The protein below binds the small molecule below.
Small molecule (SMILES): Cc1cc(CCCOc2c(C)cc(-c3noc(C(F)(F)F)n3)cc2C)on1

Sequence of chain 14.C:
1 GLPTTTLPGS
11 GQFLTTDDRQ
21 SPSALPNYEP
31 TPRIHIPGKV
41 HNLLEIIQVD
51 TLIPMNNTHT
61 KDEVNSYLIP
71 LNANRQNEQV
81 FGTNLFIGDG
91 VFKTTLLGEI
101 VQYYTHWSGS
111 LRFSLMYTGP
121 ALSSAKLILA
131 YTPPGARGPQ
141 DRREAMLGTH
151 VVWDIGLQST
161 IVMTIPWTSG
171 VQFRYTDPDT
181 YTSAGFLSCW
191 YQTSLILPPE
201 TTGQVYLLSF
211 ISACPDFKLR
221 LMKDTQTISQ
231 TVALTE

Sequence of chain 13.A:
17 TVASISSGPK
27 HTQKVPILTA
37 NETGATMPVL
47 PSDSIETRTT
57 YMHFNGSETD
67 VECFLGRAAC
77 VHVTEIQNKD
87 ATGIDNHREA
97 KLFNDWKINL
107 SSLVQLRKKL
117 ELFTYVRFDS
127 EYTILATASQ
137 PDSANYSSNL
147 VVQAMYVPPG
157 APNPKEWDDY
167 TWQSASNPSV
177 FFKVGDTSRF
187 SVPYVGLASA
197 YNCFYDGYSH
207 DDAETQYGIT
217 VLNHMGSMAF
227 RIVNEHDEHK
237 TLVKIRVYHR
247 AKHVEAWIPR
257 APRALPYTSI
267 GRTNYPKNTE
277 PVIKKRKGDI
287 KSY

Binding-site contacts:
Ligand atom F3 contacts residue SER175 of chain 13.A at 2.8 Å.
Ligand atom F1 contacts residue MET224 of chain 13.A at 3.7 Å.
Ligand atom C5B contacts residue TYR152 of chain 13.A at 3.4 Å (hydrophobic).
Ligand atom N3A contacts residue PHE186 of chain 13.A at 3.1 Å.
Ligand atom O1 contacts residue MET221 of chain 13.A at 3.7 Å.
Ligand atom F3 contacts residue TYR152 of chain 13.A at 3.6 Å.
Ligand atom CM2 contacts residue TYR128 of chain 13.A at 3.4 Å (hydrophobic).
Ligand atom F3 contacts residue PRO174 of chain 13.A at 3.1 Å.
Ligand atom C3B contacts residue MET224 of chain 13.A at 3.6 Å (hydrophobic).
Ligand atom CM3 contacts residue ASN219 of chain 13.A at 3.5 Å.
Ligand atom O1A contacts residue PHE186 of chain 13.A at 3.4 Å.
Ligand atom N1A contacts residue ALA24 of chain 13.C at 3.3 Å.
Ligand atom C6B contacts residue TYR152 of chain 13.A at 3.6 Å (hydrophobic).
Ligand atom C2A contacts residue PHE186 of chain 13.A at 3.3 Å (hydrophobic).
Ligand atom F3 contacts residue VAL176 of chain 13.A at 3.6 Å.
Ligand atom C1C contacts residue TYR197 of chain 13.A at 3.7 Å (hydrophobic).
Ligand atom O1A contacts residue ALA24 of chain 13.C at 3.4 Å.
Ligand atom C3A contacts residue PHE186 of chain 13.A at 3.1 Å (hydrophobic).
Ligand atom C4B contacts residue TYR152 of chain 13.A at 3.6 Å (hydrophobic).
Ligand atom C4 contacts residue LEU106 of chain 13.A at 3.3 Å (hydrophobic).
Ligand atom O1A contacts residue PRO174 of chain 13.A at 3.4 Å.
Ligand atom CM6 contacts residue TYR152 of chain 13.A at 3.4 Å (hydrophobic).
Ligand atom N1A contacts residue PRO174 of chain 13.A at 3.5 Å.
Ligand atom N3A contacts residue TYR152 of chain 13.A at 3.5 Å.
Ligand atom CM4 contacts residue VAL176 of chain 13.A at 3.7 Å (hydrophobic).
Ligand atom CM2 contacts residue MET224 of chain 13.A at 3.5 Å (hydrophobic).
Ligand atom C2C contacts residue TYR128 of chain 13.A at 3.2 Å (hydrophobic).
Ligand atom F1 contacts residue PHE186 of chain 13.A at 3.3 Å.
Ligand atom C4 contacts residue TYR197 of chain 13.A at 3.7 Å (hydrophobic).
Ligand atom C3C contacts residue TYR128 of chain 13.A at 3.1 Å (hydrophobic).
Ligand atom C3 contacts residue LEU106 of chain 13.A at 3.4 Å (hydrophobic).
Ligand atom F2 contacts residue VAL176 of chain 13.A at 2.7 Å.
Ligand atom CM6 contacts residue VAL191 of chain 13.A at 3.7 Å (hydrophobic).
Ligand atom CM4 contacts residue PHE186 of chain 13.A at 3.5 Å (hydrophobic).
Ligand atom C2A contacts residue TYR152 of chain 13.A at 3.5 Å (hydrophobic).
Ligand atom F3 contacts residue ALA150 of chain 13.A at 3.0 Å.
Ligand atom CM4 contacts residue ALA150 of chain 13.A at 3.7 Å (hydrophobic).
Ligand atom N1A contacts residue PHE186 of chain 13.A at 3.5 Å.
Ligand atom C1C contacts residue TYR128 of chain 13.A at 3.3 Å (hydrophobic).
Ligand atom F2 contacts residue PHE186 of chain 13.A at 3.1 Å.

Sequence of chain 13.C:
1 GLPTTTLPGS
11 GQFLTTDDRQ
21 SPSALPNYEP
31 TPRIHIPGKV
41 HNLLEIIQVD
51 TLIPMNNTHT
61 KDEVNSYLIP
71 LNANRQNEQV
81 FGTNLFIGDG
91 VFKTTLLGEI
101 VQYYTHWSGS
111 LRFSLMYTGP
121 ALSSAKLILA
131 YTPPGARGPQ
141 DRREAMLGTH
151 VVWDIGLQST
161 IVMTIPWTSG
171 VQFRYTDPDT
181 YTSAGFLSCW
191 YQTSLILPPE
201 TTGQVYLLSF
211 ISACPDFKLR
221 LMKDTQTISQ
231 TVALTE